Sequence of chain 1.A:
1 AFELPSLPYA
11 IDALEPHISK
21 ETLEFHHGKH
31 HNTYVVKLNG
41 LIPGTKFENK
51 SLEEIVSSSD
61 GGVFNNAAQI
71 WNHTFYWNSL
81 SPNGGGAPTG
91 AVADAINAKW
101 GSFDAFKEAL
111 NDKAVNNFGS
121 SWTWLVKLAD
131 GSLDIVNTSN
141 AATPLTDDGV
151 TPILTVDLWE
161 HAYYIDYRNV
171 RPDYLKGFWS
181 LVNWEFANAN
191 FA

Sequence of chain 1.B:
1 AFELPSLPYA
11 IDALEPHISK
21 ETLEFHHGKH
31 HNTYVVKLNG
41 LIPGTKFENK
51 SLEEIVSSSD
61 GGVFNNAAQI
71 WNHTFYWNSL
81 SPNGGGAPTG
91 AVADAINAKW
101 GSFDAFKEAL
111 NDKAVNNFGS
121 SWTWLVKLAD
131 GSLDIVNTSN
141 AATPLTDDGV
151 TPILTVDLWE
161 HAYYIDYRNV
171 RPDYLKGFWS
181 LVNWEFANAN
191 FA

The small molecule below binds the protein below.
Small molecule (SMILES): OC[C@H]1O[C@H](O[C@H]2O[C@H](CO)[C@@H](O)[C@H](O)[C@H]2O)[C@H](O)[C@@H](O)[C@@H]1O

Binding-site contacts:
Ligand atom O3 contacts residue GLY61 of chain 1.A at 3.1 Å.
Ligand atom C2 contacts residue ASN116 of chain 1.B at 3.4 Å.
Ligand atom O3 contacts residue LYS113 of chain 1.B at 4.0 Å.
Ligand atom O5 contacts residue PHE118 of chain 1.B at 3.0 Å (h-bond).
Ligand atom O6 contacts residue ASN140 of chain 1.A at 4.3 Å.
Ligand atom C3 contacts residue GLY61 of chain 1.A at 4.1 Å.
Ligand atom C2 contacts residue GLY61 of chain 1.A at 4.4 Å.
Ligand atom C1 contacts residue ASN65 of chain 1.A at 3.8 Å.
Ligand atom C1 contacts residue ASN116 of chain 1.B at 3.0 Å.
Ligand atom C2 contacts residue ASN65 of chain 1.A at 3.8 Å.
Ligand atom O1 contacts residue ASN116 of chain 1.B at 4.3 Å.
Ligand atom C2 contacts residue ASN117 of chain 1.B at 4.4 Å.
Ligand atom C5 contacts residue PHE118 of chain 1.B at 4.0 Å (hydrophobic).
Ligand atom O5 contacts residue ASN65 of chain 1.A at 3.6 Å.
Ligand atom C1 contacts residue PHE118 of chain 1.B at 4.0 Å (hydrophobic).
Ligand atom C3 contacts residue ASN137 of chain 1.B at 4.5 Å.
Ligand atom C1 contacts residue ASN117 of chain 1.B at 4.5 Å.
Ligand atom C3 contacts residue GLY62 of chain 1.A at 4.2 Å.
Ligand atom C6 contacts residue PHE118 of chain 1.B at 3.6 Å (hydrophobic).
Ligand atom C4 contacts residue GLY61 of chain 1.A at 4.0 Å.
Ligand atom C6 contacts residue ASN117 of chain 1.B at 3.8 Å.
Ligand atom O4 contacts residue GLY62 of chain 1.A at 3.8 Å.
Ligand atom C5 contacts residue ASN117 of chain 1.B at 4.1 Å.
Ligand atom O4 contacts residue ASN117 of chain 1.B at 4.3 Å.
Ligand atom C4 contacts residue ASN117 of chain 1.B at 3.6 Å.
Ligand atom C6 contacts residue GLY62 of chain 1.A at 4.3 Å.
Ligand atom O6 contacts residue GLY62 of chain 1.A at 3.1 Å.
Ligand atom O6 contacts residue PHE118 of chain 1.B at 3.0 Å (h-bond).
Ligand atom O2 contacts residue ASN116 of chain 1.B at 4.0 Å.
Ligand atom C2 contacts residue ASN137 of chain 1.B at 4.5 Å.
Ligand atom C4 contacts residue GLY62 of chain 1.A at 3.5 Å.
Ligand atom O5 contacts residue ASN116 of chain 1.B at 3.2 Å (h-bond).
Ligand atom O3 contacts residue ASN137 of chain 1.B at 3.7 Å.
Ligand atom O5 contacts residue ASN117 of chain 1.B at 3.9 Å.
Ligand atom O3 contacts residue GLY62 of chain 1.A at 3.9 Å.